Sequence of chain 1.C:
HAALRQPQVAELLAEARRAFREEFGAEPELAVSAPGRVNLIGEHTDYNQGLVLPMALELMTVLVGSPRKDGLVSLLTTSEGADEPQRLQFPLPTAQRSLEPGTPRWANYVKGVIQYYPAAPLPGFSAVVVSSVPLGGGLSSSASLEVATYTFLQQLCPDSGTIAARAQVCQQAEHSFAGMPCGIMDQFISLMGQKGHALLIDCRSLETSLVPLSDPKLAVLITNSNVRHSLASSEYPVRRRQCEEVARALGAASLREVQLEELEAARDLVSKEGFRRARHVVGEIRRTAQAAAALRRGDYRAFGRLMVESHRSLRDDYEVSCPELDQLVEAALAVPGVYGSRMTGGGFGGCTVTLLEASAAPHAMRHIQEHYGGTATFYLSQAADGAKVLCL

The protein below binds the small molecule below.
Small molecule (SMILES): O=C1CCCC2=C1C1(CCCCC1)N=C(Nc1nc3ccccc3o1)N2

Binding-site contacts:
Ligand atom C20 contacts residue TRP106 of chain 1.C at 4.0 Å (hydrophobic).
Ligand atom C10 contacts residue LEU135 of chain 1.C at 3.9 Å (hydrophobic).
Ligand atom N16 contacts residue SER141 of chain 1.C at 3.2 Å (h-bond).
Ligand atom C24 contacts residue SER131 of chain 1.C at 3.7 Å.
Ligand atom C18 contacts residue SER141 of chain 1.C at 3.6 Å.
Ligand atom C21 contacts residue LEU135 of chain 1.C at 4.0 Å (hydrophobic).
Ligand atom C06 contacts residue TYR109 of chain 1.C at 3.5 Å (hydrophobic).
Ligand atom N17 contacts residue SER141 of chain 1.C at 3.0 Å (h-bond).
Ligand atom C20 contacts residue LEU135 of chain 1.C at 3.9 Å (hydrophobic).
Ligand atom N16 contacts residue SER142 of chain 1.C at 3.5 Å (h-bond).
Ligand atom C05 contacts residue GLY136 of chain 1.C at 3.8 Å.
Ligand atom N17 contacts residue TYR109 of chain 1.C at 4.0 Å.
Ligand atom C24 contacts residue SER79 of chain 1.C at 3.8 Å.
Ligand atom C25 contacts residue SER79 of chain 1.C at 3.7 Å.
Ligand atom N19 contacts residue TRP106 of chain 1.C at 4.1 Å.
Ligand atom O22 contacts residue SER141 of chain 1.C at 3.2 Å.
Ligand atom N16 contacts residue TYR109 of chain 1.C at 3.8 Å.
Ligand atom C25 contacts residue VAL129 of chain 1.C at 3.8 Å (hydrophobic).
Ligand atom C11 contacts residue ASP83 of chain 1.C at 3.3 Å.
Ligand atom C12 contacts residue TRP106 of chain 1.C at 4.0 Å (hydrophobic).
Ligand atom C26 contacts residue TRP106 of chain 1.C at 3.6 Å (hydrophobic).
Ligand atom C15 contacts residue TYR109 of chain 1.C at 3.7 Å (hydrophobic).
Ligand atom N19 contacts residue LEU135 of chain 1.C at 3.8 Å.
Ligand atom O22 contacts residue SER142 of chain 1.C at 4.0 Å.
Ligand atom N16 contacts residue GLY136 of chain 1.C at 4.0 Å.
Ligand atom C21 contacts residue LEU145 of chain 1.C at 4.0 Å (hydrophobic).
Ligand atom C23 contacts residue SER131 of chain 1.C at 3.6 Å.
Ligand atom C10 contacts residue GLY81 of chain 1.C at 3.7 Å.
Ligand atom C18 contacts residue LEU135 of chain 1.C at 4.0 Å (hydrophobic).
Ligand atom C24 contacts residue VAL129 of chain 1.C at 3.5 Å (hydrophobic).
Ligand atom C23 contacts residue LEU145 of chain 1.C at 4.0 Å (hydrophobic).
Ligand atom C04 contacts residue ARG228 of chain 1.C at 3.6 Å.
Ligand atom C12 contacts residue ASP83 of chain 1.C at 3.5 Å.
Ligand atom C12 contacts residue ARG105 of chain 1.C at 3.6 Å.
Ligand atom O22 contacts residue LEU135 of chain 1.C at 4.1 Å.
Ligand atom C15 contacts residue SER141 of chain 1.C at 3.7 Å.
Ligand atom C25 contacts residue THR77 of chain 1.C at 3.7 Å.
Ligand atom C15 contacts residue SER142 of chain 1.C at 4.0 Å.
Ligand atom C23 contacts residue THR61 of chain 1.C at 3.9 Å.
Ligand atom N17 contacts residue SER142 of chain 1.C at 3.5 Å (h-bond).